Sequence of chain 1.A:
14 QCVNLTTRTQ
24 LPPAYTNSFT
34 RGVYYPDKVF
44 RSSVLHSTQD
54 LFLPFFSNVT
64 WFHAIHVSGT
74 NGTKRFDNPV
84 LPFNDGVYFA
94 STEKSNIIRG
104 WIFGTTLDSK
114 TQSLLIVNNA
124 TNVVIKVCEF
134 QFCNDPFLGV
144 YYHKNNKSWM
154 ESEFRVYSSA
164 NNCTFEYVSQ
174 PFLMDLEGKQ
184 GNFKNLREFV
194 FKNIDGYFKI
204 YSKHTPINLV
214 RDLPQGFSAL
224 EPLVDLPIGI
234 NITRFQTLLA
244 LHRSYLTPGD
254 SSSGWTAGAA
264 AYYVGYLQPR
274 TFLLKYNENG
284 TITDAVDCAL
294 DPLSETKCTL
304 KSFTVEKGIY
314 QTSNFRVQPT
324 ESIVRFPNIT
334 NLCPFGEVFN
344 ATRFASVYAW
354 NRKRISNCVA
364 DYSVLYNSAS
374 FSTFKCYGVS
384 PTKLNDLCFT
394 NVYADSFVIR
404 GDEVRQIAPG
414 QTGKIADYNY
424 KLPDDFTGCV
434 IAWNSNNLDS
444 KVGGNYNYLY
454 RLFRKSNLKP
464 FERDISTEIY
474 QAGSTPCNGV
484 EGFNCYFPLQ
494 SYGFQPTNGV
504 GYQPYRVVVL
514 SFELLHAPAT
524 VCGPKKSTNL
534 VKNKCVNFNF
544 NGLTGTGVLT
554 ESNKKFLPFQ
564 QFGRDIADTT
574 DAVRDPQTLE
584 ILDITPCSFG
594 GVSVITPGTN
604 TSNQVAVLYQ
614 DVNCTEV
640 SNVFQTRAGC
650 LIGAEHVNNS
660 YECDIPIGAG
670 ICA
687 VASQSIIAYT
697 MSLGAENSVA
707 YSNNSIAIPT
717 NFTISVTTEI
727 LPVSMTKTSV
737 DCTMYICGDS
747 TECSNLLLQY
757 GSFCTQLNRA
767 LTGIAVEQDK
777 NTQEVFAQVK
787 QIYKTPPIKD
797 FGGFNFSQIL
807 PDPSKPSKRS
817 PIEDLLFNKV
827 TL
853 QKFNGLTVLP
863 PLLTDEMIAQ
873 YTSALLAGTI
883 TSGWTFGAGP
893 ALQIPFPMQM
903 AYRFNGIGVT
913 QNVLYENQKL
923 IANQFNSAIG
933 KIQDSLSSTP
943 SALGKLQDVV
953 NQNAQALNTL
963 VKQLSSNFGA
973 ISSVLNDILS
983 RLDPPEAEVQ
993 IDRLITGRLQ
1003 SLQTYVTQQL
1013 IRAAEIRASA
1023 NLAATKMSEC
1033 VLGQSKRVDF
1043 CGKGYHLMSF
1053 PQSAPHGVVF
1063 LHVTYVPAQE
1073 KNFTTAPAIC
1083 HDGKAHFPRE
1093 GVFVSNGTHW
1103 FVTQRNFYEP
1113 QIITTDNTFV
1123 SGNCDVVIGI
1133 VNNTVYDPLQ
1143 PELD

The protein below binds the small molecule below.
Small molecule (SMILES): CC(=O)N[C@H]1[C@H](O[C@H]2[C@H](O)[C@@H](NC(C)=O)CO[C@@H]2CO)O[C@H](CO)[C@@H](O)[C@@H]1O

Binding-site contacts:
Ligand atom O5 contacts residue ASN17 of chain 1.A at 2.5 Å (h-bond).
Ligand atom C5 contacts residue ASN17 of chain 1.A at 3.6 Å.
Ligand atom C8 contacts residue ASN17 of chain 1.A at 3.3 Å.
Ligand atom O5 contacts residue ASN137 of chain 1.A at 4.2 Å.
Ligand atom C6 contacts residue ASN137 of chain 1.A at 3.7 Å.
Ligand atom C3 contacts residue ASN17 of chain 1.A at 3.8 Å.
Ligand atom O6 contacts residue ASN137 of chain 1.A at 3.5 Å (h-bond).
Ligand atom C2 contacts residue ASN17 of chain 1.A at 2.5 Å.
Ligand atom C1 contacts residue ASN17 of chain 1.A at 1.4 Å.
Ligand atom N2 contacts residue ASN17 of chain 1.A at 2.8 Å (h-bond).
Ligand atom O7 contacts residue ASN17 of chain 1.A at 4.1 Å.
Ligand atom C7 contacts residue ASN17 of chain 1.A at 3.2 Å.
Ligand atom C4 contacts residue ASN17 of chain 1.A at 4.3 Å.